This small molecule binds to this protein.
Small molecule (SMILES): CSCC[C@H](NC(=O)[C@@H]1CCCN1C(=O)[C@H](CC(C)C)NC(=O)[C@H](CC(C)C)NC(=O)[C@H](CCCCN)NC(=O)[C@H](C)NC(=O)[C@H](CCCCN)NC(=O)[C@@H](N)CCCN=C(N)N)C(=O)N[C@@H](CCC(=O)O)C(=O)N[C@@H](CCC(=O)O)C(=O)N[C@@H](C)C(=O)N[C@@H](CC(C)C)C(=O)N[C@@H](CC(C)C)C(=O)N1CCC[C@H]1C=O

Sequence of chain 6.A:
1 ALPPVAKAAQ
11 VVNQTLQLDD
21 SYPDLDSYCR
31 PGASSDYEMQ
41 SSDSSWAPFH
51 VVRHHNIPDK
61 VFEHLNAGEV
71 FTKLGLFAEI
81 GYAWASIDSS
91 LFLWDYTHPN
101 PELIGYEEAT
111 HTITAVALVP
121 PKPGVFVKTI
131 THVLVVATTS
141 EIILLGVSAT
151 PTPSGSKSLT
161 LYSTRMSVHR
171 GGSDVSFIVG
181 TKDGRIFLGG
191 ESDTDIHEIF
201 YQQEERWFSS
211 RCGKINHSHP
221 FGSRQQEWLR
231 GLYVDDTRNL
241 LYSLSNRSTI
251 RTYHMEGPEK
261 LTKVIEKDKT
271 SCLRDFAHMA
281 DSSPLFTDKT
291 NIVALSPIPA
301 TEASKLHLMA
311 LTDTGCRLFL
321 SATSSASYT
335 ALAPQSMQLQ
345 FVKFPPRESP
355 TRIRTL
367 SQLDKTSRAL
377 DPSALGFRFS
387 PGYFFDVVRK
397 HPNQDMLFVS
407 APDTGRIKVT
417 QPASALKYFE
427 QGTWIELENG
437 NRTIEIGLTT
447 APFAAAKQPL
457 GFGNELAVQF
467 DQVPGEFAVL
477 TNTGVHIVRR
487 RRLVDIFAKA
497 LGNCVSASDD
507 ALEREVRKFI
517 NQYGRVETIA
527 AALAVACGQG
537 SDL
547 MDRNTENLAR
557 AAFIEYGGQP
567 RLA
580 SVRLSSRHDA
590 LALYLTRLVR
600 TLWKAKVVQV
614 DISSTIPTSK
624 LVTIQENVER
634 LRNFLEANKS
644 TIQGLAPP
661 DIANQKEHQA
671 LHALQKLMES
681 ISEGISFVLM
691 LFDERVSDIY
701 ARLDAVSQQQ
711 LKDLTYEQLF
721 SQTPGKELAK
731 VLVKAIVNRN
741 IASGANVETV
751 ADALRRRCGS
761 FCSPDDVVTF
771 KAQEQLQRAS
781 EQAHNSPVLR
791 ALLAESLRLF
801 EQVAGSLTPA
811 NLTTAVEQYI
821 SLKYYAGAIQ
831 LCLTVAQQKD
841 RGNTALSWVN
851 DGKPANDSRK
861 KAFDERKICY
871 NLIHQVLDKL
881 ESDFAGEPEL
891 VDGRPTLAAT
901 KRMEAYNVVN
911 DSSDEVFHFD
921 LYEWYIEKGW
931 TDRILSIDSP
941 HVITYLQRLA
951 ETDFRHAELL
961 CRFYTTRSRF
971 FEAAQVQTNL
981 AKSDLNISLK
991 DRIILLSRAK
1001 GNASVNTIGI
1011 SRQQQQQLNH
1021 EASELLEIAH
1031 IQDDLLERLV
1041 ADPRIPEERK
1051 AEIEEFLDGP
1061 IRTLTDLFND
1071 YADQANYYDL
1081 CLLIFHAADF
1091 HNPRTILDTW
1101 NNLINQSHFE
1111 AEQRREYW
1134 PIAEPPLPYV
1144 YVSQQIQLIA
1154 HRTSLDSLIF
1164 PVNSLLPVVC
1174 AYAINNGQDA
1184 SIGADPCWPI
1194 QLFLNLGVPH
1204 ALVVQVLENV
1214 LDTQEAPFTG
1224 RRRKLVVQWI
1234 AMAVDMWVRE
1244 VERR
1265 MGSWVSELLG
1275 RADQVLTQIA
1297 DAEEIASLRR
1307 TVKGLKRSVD

Binding-site contacts:
Ligand atom CA contacts residue LEU161 of chain 6.A at 3.5 Å (hydrophobic).
Ligand atom O contacts residue VAL127 of chain 6.A at 2.5 Å (h-bond).
Ligand atom C contacts residue LEU161 of chain 6.A at 3.8 Å (hydrophobic).
Ligand atom C contacts residue ILE130 of chain 6.A at 3.9 Å (hydrophobic).
Ligand atom CD1 contacts residue GLY124 of chain 6.A at 3.9 Å.
Ligand atom CD2 contacts residue LEU161 of chain 6.A at 3.6 Å (hydrophobic).
Ligand atom C contacts residue GLY105 of chain 6.A at 3.8 Å.
Ligand atom CB contacts residue ILE104 of chain 6.A at 3.6 Å (hydrophobic).
Ligand atom C contacts residue VAL127 of chain 6.A at 3.7 Å (hydrophobic).
Ligand atom CB contacts residue VAL125 of chain 6.A at 3.3 Å (hydrophobic).
Ligand atom OE1 contacts residue ARG165 of chain 6.A at 2.9 Å (salt-bridge).
Ligand atom CD1 contacts residue GLN203 of chain 6.A at 3.5 Å.
Ligand atom N contacts residue LEU161 of chain 6.A at 3.2 Å (h-bond).
Ligand atom CA contacts residue VAL125 of chain 6.A at 3.4 Å (hydrophobic).
Ligand atom CB contacts residue GLY105 of chain 6.A at 3.1 Å.
Ligand atom O contacts residue GLN203 of chain 6.A at 3.5 Å (h-bond).
Ligand atom CA contacts residue ILE130 of chain 6.A at 3.5 Å (hydrophobic).
Ligand atom O contacts residue ILE130 of chain 6.A at 3.7 Å.
Ligand atom CB contacts residue TYR162 of chain 6.A at 3.5 Å (hydrophobic).
Ligand atom CB contacts residue ILE130 of chain 6.A at 3.6 Å (hydrophobic).
Ligand atom O contacts residue PHE126 of chain 6.A at 3.4 Å.
Ligand atom CA contacts residue PHE126 of chain 6.A at 3.9 Å (hydrophobic).
Ligand atom CE contacts residue ARG165 of chain 6.A at 3.8 Å.
Ligand atom O contacts residue LEU161 of chain 6.A at 3.4 Å (h-bond).
Ligand atom O contacts residue GLY105 of chain 6.A at 3.7 Å.
Ligand atom CA contacts residue SER163 of chain 6.A at 3.7 Å.
Ligand atom O contacts residue SER163 of chain 6.A at 3.1 Å (h-bond).
Ligand atom CD2 contacts residue PHE126 of chain 6.A at 3.4 Å (hydrophobic).
Ligand atom CA contacts residue GLY105 of chain 6.A at 3.9 Å.
Ligand atom CD1 contacts residue TYR162 of chain 6.A at 3.5 Å (hydrophobic).
Ligand atom N contacts residue SER163 of chain 6.A at 3.9 Å.
Ligand atom O contacts residue VAL127 of chain 6.A at 3.5 Å.
Ligand atom SD contacts residue ARG165 of chain 6.A at 3.5 Å.
Ligand atom N contacts residue VAL125 of chain 6.A at 3.5 Å (h-bond).
Ligand atom N contacts residue GLY105 of chain 6.A at 2.8 Å (h-bond).
Ligand atom CG contacts residue TYR162 of chain 6.A at 3.9 Å (hydrophobic).
Ligand atom O contacts residue TYR162 of chain 6.A at 3.6 Å.
Ligand atom CD contacts residue GLN203 of chain 6.A at 3.5 Å.
Ligand atom CD contacts residue ARG165 of chain 6.A at 3.8 Å.
Ligand atom CA contacts residue GLY105 of chain 6.A at 3.6 Å.